Sequence of chain 1.C:
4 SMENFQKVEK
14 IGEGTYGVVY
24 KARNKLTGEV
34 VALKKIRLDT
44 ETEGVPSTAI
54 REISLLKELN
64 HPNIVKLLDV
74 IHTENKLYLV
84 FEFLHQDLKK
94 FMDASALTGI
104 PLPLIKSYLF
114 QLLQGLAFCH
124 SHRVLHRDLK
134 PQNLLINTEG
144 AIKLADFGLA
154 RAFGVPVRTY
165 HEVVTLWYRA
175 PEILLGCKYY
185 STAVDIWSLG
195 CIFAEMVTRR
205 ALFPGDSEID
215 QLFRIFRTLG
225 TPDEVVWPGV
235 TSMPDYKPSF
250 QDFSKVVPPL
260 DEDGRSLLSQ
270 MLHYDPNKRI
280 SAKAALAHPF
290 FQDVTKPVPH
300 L

Binding-site contacts:
Ligand atom O3 contacts residue PHE86 of chain 1.C at 3.7 Å.
Ligand atom N1 contacts residue ASP149 of chain 1.C at 2.8 Å (salt-bridge).
Ligand atom C13 contacts residue ILE14 of chain 1.C at 3.8 Å (hydrophobic).
Ligand atom C1 contacts residue GLN135 of chain 1.C at 4.0 Å.
Ligand atom O1 contacts residue ASP149 of chain 1.C at 3.2 Å (salt-bridge).
Ligand atom C6 contacts residue ALA148 of chain 1.C at 3.9 Å (hydrophobic).
Ligand atom O3 contacts residue LEU87 of chain 1.C at 3.2 Å (h-bond).
Ligand atom C20 contacts residue ASP149 of chain 1.C at 3.5 Å.
Ligand atom C17 contacts residue ILE14 of chain 1.C at 3.5 Å (hydrophobic).
Ligand atom C1 contacts residue TYR19 of chain 1.C at 3.9 Å (hydrophobic).
Ligand atom C21 contacts residue ASP149 of chain 1.C at 3.1 Å.
Ligand atom O3 contacts residue GLU85 of chain 1.C at 3.5 Å (salt-bridge).
Ligand atom O4 contacts residue LEU138 of chain 1.C at 3.9 Å.
Ligand atom C15 contacts residue HIS88 of chain 1.C at 3.5 Å.
Ligand atom C7 contacts residue VAL68 of chain 1.C at 3.9 Å (hydrophobic).
Ligand atom N1 contacts residue ASN136 of chain 1.C at 3.6 Å (h-bond).
Ligand atom CL1 contacts residue VAL22 of chain 1.C at 3.9 Å.
Ligand atom C18 contacts residue ILE14 of chain 1.C at 3.8 Å (hydrophobic).
Ligand atom O2 contacts residue PHE84 of chain 1.C at 3.2 Å.
Ligand atom C10 contacts residue LEU138 of chain 1.C at 3.6 Å (hydrophobic).
Ligand atom C1 contacts residue ASP149 of chain 1.C at 3.1 Å.
Ligand atom O1 contacts residue ALA148 of chain 1.C at 3.9 Å.
Ligand atom C8 contacts residue LEU138 of chain 1.C at 3.6 Å (hydrophobic).
Ligand atom C1 contacts residue ASN136 of chain 1.C at 3.7 Å.
Ligand atom C2 contacts residue GLN135 of chain 1.C at 3.6 Å.
Ligand atom C16 contacts residue ASP90 of chain 1.C at 4.0 Å.
Ligand atom C9 contacts residue LEU138 of chain 1.C at 3.3 Å (hydrophobic).
Ligand atom O5 contacts residue LYS37 of chain 1.C at 2.7 Å (salt-bridge).
Ligand atom C15 contacts residue GLN89 of chain 1.C at 3.8 Å.
Ligand atom C2 contacts residue ASN136 of chain 1.C at 3.6 Å.
Ligand atom C14 contacts residue LEU87 of chain 1.C at 3.4 Å (hydrophobic).
Ligand atom C19 contacts residue LEU138 of chain 1.C at 3.5 Å (hydrophobic).
Ligand atom C7 contacts residue PHE84 of chain 1.C at 3.9 Å (hydrophobic).
Ligand atom O2 contacts residue VAL68 of chain 1.C at 3.1 Å.
Ligand atom C20 contacts residue LYS37 of chain 1.C at 3.7 Å.
Ligand atom O2 contacts residue GLU85 of chain 1.C at 3.5 Å (salt-bridge).
Ligand atom C8 contacts residue VAL68 of chain 1.C at 3.7 Å (hydrophobic).
Ligand atom O3 contacts residue ALA35 of chain 1.C at 3.5 Å.
Ligand atom C11 contacts residue LEU87 of chain 1.C at 3.4 Å (hydrophobic).
Ligand atom C10 contacts residue ALA35 of chain 1.C at 3.6 Å (hydrophobic).

This small molecule binds to this protein.
Small molecule (SMILES): CN1CC[C@H](c2c(O)cc(O)c3c(=O)cc(-c4ccccc4Cl)oc23)[C@@H](O)C1